Binding-site contacts:
Ligand atom O1P contacts residue THR237 of chain 1.B at 2.8 Å.
Ligand atom O contacts residue ARG29 of chain 1.A at 2.8 Å (salt-bridge).
Ligand atom OG contacts residue PLP1 of chain 1.H at 2.0 Å.
Ligand atom C4 contacts residue PLP1 of chain 1.H at 0.2 Å.
Ligand atom O3P contacts residue THR200 of chain 1.B at 2.7 Å (h-bond).
Ligand atom C contacts residue OCF1 of chain 1.I at 0.7 Å.
Ligand atom CA contacts residue OCF1 of chain 1.I at 0.7 Å.
Ligand atom O contacts residue OCF1 of chain 1.I at 0.6 Å (h-bond).
Ligand atom OXT contacts residue ARG29 of chain 1.A at 3.0 Å (salt-bridge).
Ligand atom N contacts residue PLP1 of chain 1.H at 1.1 Å.
Ligand atom CB contacts residue OCF1 of chain 1.I at 0.3 Å.
Ligand atom C3 contacts residue PLP1 of chain 1.H at 0.3 Å.
Ligand atom OG contacts residue OCF1 of chain 1.I at 1.7 Å.
Ligand atom C4A contacts residue OCF1 of chain 1.I at 2.8 Å.
Ligand atom O3P contacts residue ARG53 of chain 1.B at 3.0 Å (salt-bridge).
Ligand atom P contacts residue PLP1 of chain 1.H at 0.3 Å.
Ligand atom O contacts residue LYS144 of chain 1.B at 3.1 Å (salt-bridge).
Ligand atom N contacts residue OCF1 of chain 1.I at 1.9 Å (h-bond).
Ligand atom O contacts residue THR36 of chain 1.B at 2.7 Å (h-bond).
Ligand atom C2A contacts residue PLP1 of chain 1.H at 0.5 Å.
Ligand atom C5A contacts residue PLP1 of chain 1.H at 0.3 Å.
Ligand atom O2P contacts residue THR201 of chain 1.B at 2.6 Å (h-bond).
Ligand atom O3P contacts residue PLP1 of chain 1.H at 0.2 Å (h-bond).
Ligand atom C6 contacts residue PLP1 of chain 1.H at 0.2 Å.
Ligand atom C2 contacts residue PLP1 of chain 1.H at 0.3 Å.
Ligand atom C6 contacts residue SER178 of chain 1.B at 3.2 Å.
Ligand atom O2P contacts residue PLP1 of chain 1.H at 0.2 Å (h-bond).
Ligand atom O3 contacts residue TYR148 of chain 1.B at 2.6 Å (h-bond).
Ligand atom O4P contacts residue PLP1 of chain 1.H at 0.8 Å (h-bond).
Ligand atom N1 contacts residue GLU174 of chain 1.B at 2.7 Å (salt-bridge).
Ligand atom C contacts residue ARG29 of chain 1.A at 3.0 Å.
Ligand atom C4A contacts residue PLP1 of chain 1.H at 0.2 Å.
Ligand atom O1P contacts residue PLP1 of chain 1.H at 0.8 Å (h-bond).
Ligand atom C contacts residue THR36 of chain 1.B at 3.1 Å.
Ligand atom O3 contacts residue OCF1 of chain 1.I at 2.8 Å (h-bond).
Ligand atom C5 contacts residue PLP1 of chain 1.H at 0.2 Å.
Ligand atom OXT contacts residue OCF1 of chain 1.I at 1.7 Å.
Ligand atom CB contacts residue PLP1 of chain 1.H at 3.2 Å.
Ligand atom O3 contacts residue PLP1 of chain 1.H at 0.5 Å (h-bond).
Ligand atom N1 contacts residue PLP1 of chain 1.H at 0.2 Å (h-bond).

Sequence of chain 1.B:
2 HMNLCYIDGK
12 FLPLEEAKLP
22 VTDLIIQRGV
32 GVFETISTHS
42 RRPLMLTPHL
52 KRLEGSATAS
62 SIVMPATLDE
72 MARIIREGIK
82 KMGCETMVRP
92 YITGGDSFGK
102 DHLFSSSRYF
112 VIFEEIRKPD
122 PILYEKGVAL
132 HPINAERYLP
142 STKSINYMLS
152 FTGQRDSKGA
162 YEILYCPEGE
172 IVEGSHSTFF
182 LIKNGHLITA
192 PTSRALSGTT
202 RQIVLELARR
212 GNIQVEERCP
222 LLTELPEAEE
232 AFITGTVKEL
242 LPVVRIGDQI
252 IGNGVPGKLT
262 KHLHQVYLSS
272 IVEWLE

Sequence of chain 1.A:
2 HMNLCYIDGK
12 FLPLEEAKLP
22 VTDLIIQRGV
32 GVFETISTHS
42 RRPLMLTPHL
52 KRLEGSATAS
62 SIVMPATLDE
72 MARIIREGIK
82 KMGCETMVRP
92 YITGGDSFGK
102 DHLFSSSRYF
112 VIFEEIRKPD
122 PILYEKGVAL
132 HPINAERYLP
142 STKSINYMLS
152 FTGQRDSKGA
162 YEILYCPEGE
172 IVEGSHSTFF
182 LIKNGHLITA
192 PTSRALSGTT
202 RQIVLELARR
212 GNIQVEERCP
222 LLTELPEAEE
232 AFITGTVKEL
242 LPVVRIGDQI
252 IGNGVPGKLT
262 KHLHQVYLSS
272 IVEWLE

This small molecule binds to this protein.
Small molecule (SMILES): Cc1ncc(COP(=O)(O)O)c(/C=N/OCCC(=O)O)c1O